The small molecule below binds the protein below.
Small molecule (SMILES): Nc1ncnc2c1ncn2[C@H]1C[C@H](O)[C@@H](COP(=O)(O)O)O1

Binding-site contacts:
Ligand atom O5' contacts residue DC1 of chain 1.YE at 2.5 Å (h-bond).
Ligand atom C6 contacts residue SER416 of chain 1.VA at 4.0 Å.
Ligand atom N1 contacts residue VAL203 of chain 1.VA at 3.5 Å.
Ligand atom C6 contacts residue PRO415 of chain 1.VA at 3.7 Å (hydrophobic).
Ligand atom OP2 contacts residue DC1 of chain 1.YE at 2.5 Å (h-bond).
Ligand atom C2' contacts residue HIS414 of chain 1.VA at 3.2 Å.
Ligand atom C6 contacts residue GLY423 of chain 1.VA at 3.9 Å.
Ligand atom C8 contacts residue HIS414 of chain 1.VA at 3.0 Å.
Ligand atom N9 contacts residue PRO415 of chain 1.VA at 4.0 Å.
Ligand atom C4' contacts residue DC1 of chain 1.YE at 3.9 Å.
Ligand atom C6 contacts residue VAL203 of chain 1.VA at 4.1 Å (hydrophobic).
Ligand atom C2 contacts residue GLY423 of chain 1.VA at 3.4 Å.
Ligand atom N7 contacts residue PRO204 of chain 1.VA at 4.1 Å.
Ligand atom N7 contacts residue HIS414 of chain 1.VA at 3.6 Å.
Ligand atom C5 contacts residue PRO415 of chain 1.VA at 3.7 Å (hydrophobic).
Ligand atom N6 contacts residue PHE422 of chain 1.VA at 4.0 Å.
Ligand atom N1 contacts residue GLY423 of chain 1.VA at 3.0 Å (h-bond).
Ligand atom C6 contacts residue PRO204 of chain 1.VA at 3.9 Å (hydrophobic).
Ligand atom N6 contacts residue GLY421 of chain 1.VA at 4.0 Å.
Ligand atom C8 contacts residue SER416 of chain 1.VA at 4.1 Å.
Ligand atom C2 contacts residue VAL203 of chain 1.VA at 4.1 Å (hydrophobic).
Ligand atom C5' contacts residue DC1 of chain 1.YE at 3.1 Å.
Ligand atom P contacts residue DC1 of chain 1.YE at 1.6 Å.
Ligand atom N6 contacts residue SER416 of chain 1.VA at 3.4 Å (h-bond).
Ligand atom N1 contacts residue PRO415 of chain 1.VA at 3.7 Å.
Ligand atom N3 contacts residue PRO415 of chain 1.VA at 3.9 Å.
Ligand atom C5 contacts residue SER416 of chain 1.VA at 3.8 Å.
Ligand atom C5 contacts residue PRO204 of chain 1.VA at 3.8 Å (hydrophobic).
Ligand atom N7 contacts residue SER416 of chain 1.VA at 3.3 Å.
Ligand atom C2' contacts residue PRO415 of chain 1.VA at 3.8 Å (hydrophobic).
Ligand atom C2 contacts residue PRO415 of chain 1.VA at 3.8 Å (hydrophobic).
Ligand atom C1' contacts residue PRO415 of chain 1.VA at 3.7 Å (hydrophobic).
Ligand atom N7 contacts residue ASN393 of chain 1.VA at 4.0 Å.
Ligand atom N9 contacts residue HIS414 of chain 1.VA at 4.1 Å.
Ligand atom N6 contacts residue GLY423 of chain 1.VA at 3.5 Å (h-bond).
Ligand atom C4 contacts residue PRO415 of chain 1.VA at 3.8 Å (hydrophobic).
Ligand atom OP1 contacts residue DC1 of chain 1.YE at 2.5 Å (h-bond).
Ligand atom C2 contacts residue PRO204 of chain 1.VA at 4.1 Å (hydrophobic).
Ligand atom C4 contacts residue PRO204 of chain 1.VA at 4.0 Å (hydrophobic).
Ligand atom O4' contacts residue DC1 of chain 1.YE at 3.9 Å.

Sequence of chain 1.VA:
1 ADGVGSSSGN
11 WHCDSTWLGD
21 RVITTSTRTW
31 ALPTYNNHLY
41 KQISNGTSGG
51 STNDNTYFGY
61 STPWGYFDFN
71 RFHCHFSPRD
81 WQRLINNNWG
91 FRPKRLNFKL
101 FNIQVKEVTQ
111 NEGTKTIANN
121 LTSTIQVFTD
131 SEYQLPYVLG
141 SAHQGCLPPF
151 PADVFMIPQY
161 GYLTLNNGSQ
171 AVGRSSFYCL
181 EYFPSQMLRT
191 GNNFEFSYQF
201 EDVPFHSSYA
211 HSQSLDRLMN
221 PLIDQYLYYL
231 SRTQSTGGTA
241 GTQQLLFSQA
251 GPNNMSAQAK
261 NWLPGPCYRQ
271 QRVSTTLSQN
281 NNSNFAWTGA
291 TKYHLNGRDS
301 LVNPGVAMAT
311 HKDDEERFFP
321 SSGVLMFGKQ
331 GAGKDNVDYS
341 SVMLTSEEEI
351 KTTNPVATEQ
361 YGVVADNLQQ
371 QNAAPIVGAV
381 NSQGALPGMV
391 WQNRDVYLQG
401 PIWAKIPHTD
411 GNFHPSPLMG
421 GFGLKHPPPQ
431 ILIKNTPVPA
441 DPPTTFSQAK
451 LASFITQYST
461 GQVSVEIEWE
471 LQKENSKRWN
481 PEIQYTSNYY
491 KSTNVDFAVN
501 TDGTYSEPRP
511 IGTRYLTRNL